A small-molecule ligand and the protein it binds are described below.
Small molecule (SMILES): CC(=O)N[C@@H]1[C@@H](O)[C@H](O)[C@@H](CO)O[C@H]1O

Sequence of chain 1.D:
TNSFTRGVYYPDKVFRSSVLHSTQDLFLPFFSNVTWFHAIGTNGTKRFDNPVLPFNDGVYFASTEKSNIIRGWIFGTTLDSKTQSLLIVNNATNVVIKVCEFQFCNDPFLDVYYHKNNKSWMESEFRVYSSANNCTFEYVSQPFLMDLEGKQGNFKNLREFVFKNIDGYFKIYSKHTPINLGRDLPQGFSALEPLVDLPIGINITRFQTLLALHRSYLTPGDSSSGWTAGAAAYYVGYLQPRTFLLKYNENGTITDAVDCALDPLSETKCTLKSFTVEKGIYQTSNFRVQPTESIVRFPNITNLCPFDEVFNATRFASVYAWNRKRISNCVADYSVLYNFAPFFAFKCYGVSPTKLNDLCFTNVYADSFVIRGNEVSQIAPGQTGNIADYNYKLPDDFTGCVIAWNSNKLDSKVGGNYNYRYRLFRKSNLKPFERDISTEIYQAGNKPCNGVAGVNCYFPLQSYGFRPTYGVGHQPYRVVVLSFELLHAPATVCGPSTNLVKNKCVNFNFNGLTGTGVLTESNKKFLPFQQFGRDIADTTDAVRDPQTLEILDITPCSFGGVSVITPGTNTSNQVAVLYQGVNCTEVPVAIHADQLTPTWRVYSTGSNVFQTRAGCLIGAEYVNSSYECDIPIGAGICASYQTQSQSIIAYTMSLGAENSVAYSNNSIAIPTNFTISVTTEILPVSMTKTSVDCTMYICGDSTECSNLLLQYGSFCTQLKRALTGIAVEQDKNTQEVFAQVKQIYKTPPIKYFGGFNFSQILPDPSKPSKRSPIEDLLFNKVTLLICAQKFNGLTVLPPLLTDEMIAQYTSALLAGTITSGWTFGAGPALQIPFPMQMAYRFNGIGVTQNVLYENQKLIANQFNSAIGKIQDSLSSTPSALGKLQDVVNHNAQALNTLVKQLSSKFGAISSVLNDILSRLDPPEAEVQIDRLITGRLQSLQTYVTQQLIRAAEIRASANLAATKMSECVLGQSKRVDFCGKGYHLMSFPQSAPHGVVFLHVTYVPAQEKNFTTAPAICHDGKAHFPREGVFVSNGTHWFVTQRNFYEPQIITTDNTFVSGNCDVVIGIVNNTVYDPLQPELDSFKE

Binding-site contacts:
Ligand atom C7 contacts residue ILE233 of chain 1.D at 3.9 Å (hydrophobic).
Ligand atom N2 contacts residue ASN234 of chain 1.D at 2.8 Å (h-bond).
Ligand atom C7 contacts residue GLY232 of chain 1.D at 4.4 Å.
Ligand atom C1 contacts residue ASN234 of chain 1.D at 1.4 Å.
Ligand atom C8 contacts residue ASN234 of chain 1.D at 4.3 Å.
Ligand atom C2 contacts residue ASN234 of chain 1.D at 2.4 Å.
Ligand atom C8 contacts residue GLY232 of chain 1.D at 3.5 Å.
Ligand atom C8 contacts residue ILE233 of chain 1.D at 3.9 Å (hydrophobic).
Ligand atom C3 contacts residue ASN234 of chain 1.D at 3.7 Å.
Ligand atom C4 contacts residue ASN234 of chain 1.D at 4.2 Å.
Ligand atom O7 contacts residue GLY232 of chain 1.D at 4.4 Å.
Ligand atom O7 contacts residue ILE233 of chain 1.D at 3.4 Å.
Ligand atom O7 contacts residue ASN234 of chain 1.D at 2.7 Å (h-bond).
Ligand atom O5 contacts residue ASN234 of chain 1.D at 2.4 Å (h-bond).
Ligand atom C5 contacts residue ASN234 of chain 1.D at 3.6 Å.
Ligand atom C7 contacts residue ASN234 of chain 1.D at 3.1 Å.